The small molecule below binds the protein below.
Small molecule (SMILES): C[C@@H](O)[C@H](N)C(=O)O

Binding-site contacts:
Ligand atom C contacts residue ILE126 of chain 1.B at 4.0 Å (hydrophobic).
Ligand atom N contacts residue LYS26 of chain 1.A at 3.6 Å.
Ligand atom N contacts residue ASP25 of chain 1.A at 2.6 Å (salt-bridge).
Ligand atom N contacts residue ASN125 of chain 1.B at 2.7 Å (h-bond).
Ligand atom O contacts residue PRO27 of chain 1.A at 4.0 Å.
Ligand atom CA contacts residue LYS26 of chain 1.A at 3.0 Å.
Ligand atom CA contacts residue ASN125 of chain 1.B at 3.7 Å.
Ligand atom OG1 contacts residue ALA30 of chain 1.A at 3.6 Å.
Ligand atom OXT contacts residue VAL124 of chain 1.B at 4.2 Å.
Ligand atom N contacts residue ILE126 of chain 1.B at 2.8 Å (h-bond).
Ligand atom OXT contacts residue PRO27 of chain 1.A at 3.7 Å.
Ligand atom O contacts residue ALA30 of chain 1.A at 2.8 Å (h-bond).
Ligand atom OXT contacts residue ASN125 of chain 1.B at 3.4 Å (h-bond).
Ligand atom C contacts residue ALA30 of chain 1.A at 3.8 Å (hydrophobic).
Ligand atom OG1 contacts residue GLN49 of chain 1.A at 2.7 Å (h-bond).
Ligand atom O contacts residue GLU29 of chain 1.A at 2.9 Å (salt-bridge).
Ligand atom CG2 contacts residue ILE23 of chain 1.A at 4.1 Å (hydrophobic).
Ligand atom CB contacts residue GLN49 of chain 1.A at 3.5 Å.
Ligand atom CA contacts residue SER24 of chain 1.A at 4.1 Å.
Ligand atom O contacts residue GLY28 of chain 1.A at 3.3 Å (h-bond).
Ligand atom CA contacts residue ASP25 of chain 1.A at 4.0 Å.
Ligand atom CG2 contacts residue ASP25 of chain 1.A at 4.1 Å.
Ligand atom CB contacts residue ILE126 of chain 1.B at 4.0 Å (hydrophobic).
Ligand atom CG2 contacts residue GLN49 of chain 1.A at 3.3 Å.
Ligand atom C contacts residue PRO27 of chain 1.A at 4.0 Å (hydrophobic).
Ligand atom CA contacts residue GLU29 of chain 1.A at 4.2 Å.
Ligand atom OXT contacts residue ILE126 of chain 1.B at 2.9 Å (h-bond).
Ligand atom OG1 contacts residue ILE126 of chain 1.B at 3.2 Å (h-bond).
Ligand atom CB contacts residue ALA30 of chain 1.A at 3.8 Å (hydrophobic).
Ligand atom CA contacts residue ILE126 of chain 1.B at 3.9 Å (hydrophobic).
Ligand atom C contacts residue GLY28 of chain 1.A at 3.9 Å.
Ligand atom C contacts residue LYS26 of chain 1.A at 3.1 Å.
Ligand atom CA contacts residue ALA30 of chain 1.A at 4.2 Å (hydrophobic).
Ligand atom C contacts residue ASN125 of chain 1.B at 3.9 Å.
Ligand atom OXT contacts residue LYS26 of chain 1.A at 3.6 Å.
Ligand atom CG2 contacts residue THR59 of chain 1.A at 3.6 Å.
Ligand atom C contacts residue GLU29 of chain 1.A at 3.9 Å.
Ligand atom OXT contacts residue GLY28 of chain 1.A at 4.0 Å.
Ligand atom CG2 contacts residue SER24 of chain 1.A at 3.8 Å.
Ligand atom O contacts residue LYS26 of chain 1.A at 3.4 Å (salt-bridge).

Sequence of chain 1.A:
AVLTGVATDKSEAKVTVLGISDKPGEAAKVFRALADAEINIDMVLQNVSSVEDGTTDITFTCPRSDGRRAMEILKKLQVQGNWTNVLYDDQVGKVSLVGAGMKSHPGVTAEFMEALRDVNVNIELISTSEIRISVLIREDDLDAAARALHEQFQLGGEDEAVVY

Sequence of chain 1.B:
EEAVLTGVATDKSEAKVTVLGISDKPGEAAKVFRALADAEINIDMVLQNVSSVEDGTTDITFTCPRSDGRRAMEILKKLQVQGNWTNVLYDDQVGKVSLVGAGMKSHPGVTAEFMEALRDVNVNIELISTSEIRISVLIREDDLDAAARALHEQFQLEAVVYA